Sequence of chain 1.A:
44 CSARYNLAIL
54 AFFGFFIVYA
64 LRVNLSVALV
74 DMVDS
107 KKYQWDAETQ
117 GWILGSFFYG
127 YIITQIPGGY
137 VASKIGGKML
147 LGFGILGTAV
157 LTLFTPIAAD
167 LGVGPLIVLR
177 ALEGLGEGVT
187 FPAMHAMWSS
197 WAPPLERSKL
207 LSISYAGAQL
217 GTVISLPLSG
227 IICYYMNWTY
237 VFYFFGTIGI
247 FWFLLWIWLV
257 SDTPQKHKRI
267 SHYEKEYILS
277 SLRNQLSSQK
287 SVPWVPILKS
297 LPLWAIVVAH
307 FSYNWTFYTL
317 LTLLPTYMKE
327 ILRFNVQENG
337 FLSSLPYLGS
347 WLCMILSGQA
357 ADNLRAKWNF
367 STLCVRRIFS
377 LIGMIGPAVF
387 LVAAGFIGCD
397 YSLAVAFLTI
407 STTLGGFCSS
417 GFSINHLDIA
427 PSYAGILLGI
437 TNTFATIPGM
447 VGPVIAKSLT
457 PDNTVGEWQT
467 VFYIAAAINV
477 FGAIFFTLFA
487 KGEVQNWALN

Binding-site contacts:
Ligand atom C11 contacts residue ASN310 of chain 1.A at 4.4 Å.
Ligand atom C05 contacts residue PHE313 of chain 1.A at 4.5 Å (hydrophobic).
Ligand atom C01 contacts residue LEU1 of chain 1.C at 1.5 Å (hydrophobic).
Ligand atom O02 contacts residue PHE187 of chain 1.A at 4.3 Å.
Ligand atom C09 contacts residue TYR309 of chain 1.A at 4.2 Å (hydrophobic).
Ligand atom C17 contacts residue TYR62 of chain 1.A at 4.3 Å (hydrophobic).
Ligand atom C11 contacts residue HIS306 of chain 1.A at 4.4 Å.
Ligand atom C14 contacts residue TYR314 of chain 1.A at 3.0 Å (hydrophobic).
Ligand atom C16 contacts residue TYR62 of chain 1.A at 4.3 Å (hydrophobic).
Ligand atom C13 contacts residue TYR314 of chain 1.A at 3.8 Å (hydrophobic).
Ligand atom C04 contacts residue LEU1 of chain 1.C at 3.9 Å (hydrophobic).
Ligand atom C17 contacts residue ASN310 of chain 1.A at 4.4 Å.
Ligand atom C13 contacts residue TYR62 of chain 1.A at 2.8 Å (hydrophobic).
Ligand atom C08 contacts residue SER419 of chain 1.A at 4.0 Å.
Ligand atom C09 contacts residue HIS306 of chain 1.A at 4.1 Å.
Ligand atom C09 contacts residue SER419 of chain 1.A at 3.7 Å.
Ligand atom O03 contacts residue LEU1 of chain 1.C at 2.6 Å (h-bond).
Ligand atom C12 contacts residue TYR62 of chain 1.A at 3.7 Å (hydrophobic).
Ligand atom C15 contacts residue TYR62 of chain 1.A at 3.6 Å (hydrophobic).
Ligand atom C10 contacts residue HIS306 of chain 1.A at 3.5 Å.
Ligand atom C14 contacts residue TYR62 of chain 1.A at 2.8 Å (hydrophobic).
Ligand atom C16 contacts residue TYR314 of chain 1.A at 4.1 Å (hydrophobic).
Ligand atom C04 contacts residue TYR62 of chain 1.A at 4.2 Å (hydrophobic).
Ligand atom C14 contacts residue ARG65 of chain 1.A at 3.9 Å.
Ligand atom O02 contacts residue TYR62 of chain 1.A at 4.1 Å.
Ligand atom C16 contacts residue ASN438 of chain 1.A at 4.1 Å.
Ligand atom C08 contacts residue TYR309 of chain 1.A at 3.7 Å (hydrophobic).
Ligand atom C06 contacts residue TYR309 of chain 1.A at 4.2 Å (hydrophobic).
Ligand atom C15 contacts residue ASN438 of chain 1.A at 4.2 Å.
Ligand atom O02 contacts residue LEU1 of chain 1.C at 2.2 Å (h-bond).
Ligand atom C07 contacts residue TYR309 of chain 1.A at 3.7 Å (hydrophobic).
Ligand atom C16 contacts residue ASN310 of chain 1.A at 4.5 Å.
Ligand atom C15 contacts residue TYR314 of chain 1.A at 3.2 Å (hydrophobic).

The protein below binds the small molecule below.
Small molecule (SMILES): O=C(Cl)OCC1c2ccccc2-c2ccccc21